Binding-site contacts:
Ligand atom C4 contacts residue HIS149 of chain 4.A at 3.7 Å.
Ligand atom C5 contacts residue HIS149 of chain 4.A at 4.2 Å.
Ligand atom C1 contacts residue ASN153 of chain 4.A at 1.4 Å.
Ligand atom O6 contacts residue HIS149 of chain 4.A at 3.5 Å.
Ligand atom C8 contacts residue ASN153 of chain 4.A at 4.5 Å.
Ligand atom O5 contacts residue HIS158 of chain 4.A at 3.2 Å.
Ligand atom C7 contacts residue HIS149 of chain 4.A at 4.3 Å.
Ligand atom C1 contacts residue HIS149 of chain 4.A at 3.6 Å.
Ligand atom C2 contacts residue HIS149 of chain 4.A at 3.4 Å.
Ligand atom O7 contacts residue HIS149 of chain 4.A at 3.3 Å.
Ligand atom C7 contacts residue ASN153 of chain 4.A at 4.1 Å.
Ligand atom N2 contacts residue ASN153 of chain 4.A at 3.1 Å (h-bond).
Ligand atom C1 contacts residue HIS158 of chain 4.A at 4.2 Å.
Ligand atom O5 contacts residue ASN153 of chain 4.A at 2.3 Å (h-bond).
Ligand atom C8 contacts residue GLY102 of chain 50.A at 3.5 Å.
Ligand atom C5 contacts residue ASN153 of chain 4.A at 3.6 Å.
Ligand atom C6 contacts residue GLY156 of chain 4.A at 3.8 Å.
Ligand atom C5 contacts residue HIS158 of chain 4.A at 4.0 Å.
Ligand atom C1 contacts residue THR155 of chain 4.A at 3.9 Å.
Ligand atom C6 contacts residue HIS158 of chain 4.A at 3.6 Å.
Ligand atom C4 contacts residue ASN153 of chain 4.A at 4.2 Å.
Ligand atom O5 contacts residue THR155 of chain 4.A at 3.9 Å.
Ligand atom O5 contacts residue GLY156 of chain 4.A at 4.1 Å.
Ligand atom C3 contacts residue ASN153 of chain 4.A at 3.9 Å.
Ligand atom C3 contacts residue HIS149 of chain 4.A at 4.3 Å.
Ligand atom O3 contacts residue HIS149 of chain 4.A at 4.2 Å.
Ligand atom O5 contacts residue HIS149 of chain 4.A at 3.6 Å (h-bond).
Ligand atom O6 contacts residue HIS158 of chain 4.A at 3.5 Å.
Ligand atom C2 contacts residue ASN153 of chain 4.A at 2.5 Å.
Ligand atom N2 contacts residue HIS149 of chain 4.A at 4.2 Å.
Ligand atom C5 contacts residue GLY156 of chain 4.A at 4.1 Å.

Sequence of chain 50.A:
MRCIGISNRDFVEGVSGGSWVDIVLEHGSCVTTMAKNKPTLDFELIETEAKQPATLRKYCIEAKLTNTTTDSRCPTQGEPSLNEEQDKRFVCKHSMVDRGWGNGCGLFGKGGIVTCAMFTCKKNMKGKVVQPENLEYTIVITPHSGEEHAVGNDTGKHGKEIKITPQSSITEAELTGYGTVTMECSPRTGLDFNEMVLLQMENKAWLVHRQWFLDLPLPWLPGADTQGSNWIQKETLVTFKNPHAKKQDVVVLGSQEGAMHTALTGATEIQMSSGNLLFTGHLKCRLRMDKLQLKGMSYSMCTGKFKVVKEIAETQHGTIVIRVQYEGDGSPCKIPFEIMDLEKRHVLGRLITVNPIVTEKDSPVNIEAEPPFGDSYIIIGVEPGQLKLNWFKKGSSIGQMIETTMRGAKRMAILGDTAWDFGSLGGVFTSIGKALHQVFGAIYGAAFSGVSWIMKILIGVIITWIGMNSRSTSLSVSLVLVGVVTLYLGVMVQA

Sequence of chain 4.A:
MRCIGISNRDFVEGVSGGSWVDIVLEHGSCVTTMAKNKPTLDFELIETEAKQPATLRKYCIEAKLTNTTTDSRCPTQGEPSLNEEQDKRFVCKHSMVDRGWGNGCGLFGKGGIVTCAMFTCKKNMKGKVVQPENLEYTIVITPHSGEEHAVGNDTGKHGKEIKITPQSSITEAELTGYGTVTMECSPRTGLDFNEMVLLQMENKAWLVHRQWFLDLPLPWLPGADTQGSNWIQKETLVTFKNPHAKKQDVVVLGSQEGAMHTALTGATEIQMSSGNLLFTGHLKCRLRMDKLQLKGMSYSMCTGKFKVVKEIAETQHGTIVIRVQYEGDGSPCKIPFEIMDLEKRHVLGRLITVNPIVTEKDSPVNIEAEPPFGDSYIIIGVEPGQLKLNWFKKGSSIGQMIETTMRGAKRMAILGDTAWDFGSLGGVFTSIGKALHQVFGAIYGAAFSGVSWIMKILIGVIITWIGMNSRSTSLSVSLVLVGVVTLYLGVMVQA

This protein binds this small molecule.
Small molecule (SMILES): CC(=O)N[C@H]1[C@H](O[C@H]2[C@H](O)[C@@H](NC(C)=O)CO[C@@H]2CO)O[C@H](CO)[C@@H](O)[C@@H]1O